Sequence of chain 1.A:
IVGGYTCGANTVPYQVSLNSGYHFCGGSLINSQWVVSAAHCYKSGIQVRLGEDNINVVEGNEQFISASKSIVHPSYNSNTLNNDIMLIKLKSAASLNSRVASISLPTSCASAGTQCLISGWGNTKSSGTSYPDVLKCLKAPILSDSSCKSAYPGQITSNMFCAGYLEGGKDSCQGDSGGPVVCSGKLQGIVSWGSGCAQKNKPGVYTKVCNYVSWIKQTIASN

The protein below binds the small molecule below.
Small molecule (SMILES): [NH3+]CC1CCCCC1

Binding-site contacts:
Ligand atom N contacts residue GLY202 of chain 1.A at 3.1 Å (h-bond).
Ligand atom C1 contacts residue GLY202 of chain 1.A at 4.3 Å.
Ligand atom C6 contacts residue GLY200 of chain 1.A at 4.4 Å.
Ligand atom C6 contacts residue SER178 of chain 1.A at 3.8 Å.
Ligand atom C2 contacts residue SER178 of chain 1.A at 4.5 Å.
Ligand atom C2 contacts residue GLY200 of chain 1.A at 4.1 Å.
Ligand atom C2 contacts residue GLY202 of chain 1.A at 3.6 Å.
Ligand atom C5 contacts residue VAL197 of chain 1.A at 3.8 Å (hydrophobic).
Ligand atom N contacts residue GLY210 of chain 1.A at 4.3 Å.
Ligand atom C4 contacts residue CYS179 of chain 1.A at 4.2 Å (hydrophobic).
Ligand atom C5 contacts residue SER198 of chain 1.A at 4.2 Å.
Ligand atom CM contacts residue ASP177 of chain 1.A at 3.9 Å.
Ligand atom C6 contacts residue VAL197 of chain 1.A at 3.9 Å (hydrophobic).
Ligand atom N contacts residue ASP177 of chain 1.A at 2.6 Å (salt-bridge).
Ligand atom CM contacts residue SER178 of chain 1.A at 3.5 Å.
Ligand atom C2 contacts residue CYS203 of chain 1.A at 4.3 Å (hydrophobic).
Ligand atom C5 contacts residue TRP199 of chain 1.A at 4.4 Å (hydrophobic).
Ligand atom C3 contacts residue CYS179 of chain 1.A at 3.8 Å (hydrophobic).
Ligand atom CM contacts residue GLY200 of chain 1.A at 4.1 Å.
Ligand atom C3 contacts residue GLN180 of chain 1.A at 3.8 Å.
Ligand atom CM contacts residue GLY210 of chain 1.A at 4.0 Å.
Ligand atom C4 contacts residue GLN180 of chain 1.A at 4.4 Å.
Ligand atom N contacts residue CYS203 of chain 1.A at 3.9 Å.
Ligand atom CM contacts residue TRP199 of chain 1.A at 3.8 Å (hydrophobic).
Ligand atom C5 contacts residue SER183 of chain 1.A at 3.6 Å.
Ligand atom C1 contacts residue CYS179 of chain 1.A at 4.0 Å (hydrophobic).
Ligand atom C1 contacts residue TRP199 of chain 1.A at 4.3 Å (hydrophobic).
Ligand atom CM contacts residue GLY202 of chain 1.A at 3.9 Å.
Ligand atom C1 contacts residue SER178 of chain 1.A at 3.5 Å.
Ligand atom C2 contacts residue CYS179 of chain 1.A at 4.4 Å (hydrophobic).
Ligand atom N contacts residue SER178 of chain 1.A at 2.7 Å (h-bond).
Ligand atom C2 contacts residue TRP199 of chain 1.A at 4.3 Å (hydrophobic).
Ligand atom C5 contacts residue CYS179 of chain 1.A at 3.9 Å (hydrophobic).
Ligand atom C4 contacts residue SER183 of chain 1.A at 3.8 Å.
Ligand atom C6 contacts residue SER198 of chain 1.A at 4.3 Å.
Ligand atom C6 contacts residue TRP199 of chain 1.A at 3.9 Å (hydrophobic).
Ligand atom C4 contacts residue SER198 of chain 1.A at 4.4 Å.